Sequence of chain 1.A:
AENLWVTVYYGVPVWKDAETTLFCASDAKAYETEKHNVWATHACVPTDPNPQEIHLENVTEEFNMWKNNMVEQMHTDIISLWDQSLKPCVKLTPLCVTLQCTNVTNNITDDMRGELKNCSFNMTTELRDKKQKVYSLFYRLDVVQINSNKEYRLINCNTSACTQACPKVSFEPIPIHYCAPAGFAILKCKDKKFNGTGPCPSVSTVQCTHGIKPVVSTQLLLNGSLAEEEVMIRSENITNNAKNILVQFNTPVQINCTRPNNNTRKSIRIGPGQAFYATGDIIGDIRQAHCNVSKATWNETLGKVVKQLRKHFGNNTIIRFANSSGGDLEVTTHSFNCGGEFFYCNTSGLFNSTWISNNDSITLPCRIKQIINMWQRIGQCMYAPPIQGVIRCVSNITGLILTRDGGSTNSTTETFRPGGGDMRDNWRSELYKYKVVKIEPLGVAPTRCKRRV

Binding-site contacts:
Ligand atom C8 contacts residue LEU137 of chain 1.A at 3.9 Å (hydrophobic).
Ligand atom C7 contacts residue LEU137 of chain 1.A at 4.4 Å (hydrophobic).
Ligand atom O2 contacts residue GLU19 of chain 1.K at 3.9 Å.
Ligand atom C4 contacts residue ASN118 of chain 1.A at 4.2 Å.
Ligand atom C8 contacts residue TYR135 of chain 1.A at 3.8 Å (hydrophobic).
Ligand atom C1 contacts residue TYR135 of chain 1.A at 4.2 Å (hydrophobic).
Ligand atom C7 contacts residue VAL104 of chain 1.A at 4.2 Å (hydrophobic).
Ligand atom O7 contacts residue TYR135 of chain 1.A at 3.3 Å.
Ligand atom N2 contacts residue LEU137 of chain 1.A at 4.4 Å.
Ligand atom C8 contacts residue VAL104 of chain 1.A at 3.9 Å (hydrophobic).
Ligand atom O7 contacts residue THR105 of chain 1.A at 2.7 Å (h-bond).
Ligand atom C7 contacts residue ASN118 of chain 1.A at 3.5 Å.
Ligand atom C2 contacts residue ASN118 of chain 1.A at 2.5 Å.
Ligand atom O7 contacts residue ASN118 of chain 1.A at 3.7 Å.
Ligand atom C7 contacts residue TYR135 of chain 1.A at 3.8 Å (hydrophobic).
Ligand atom C7 contacts residue ASP290 of chain 1.A at 4.3 Å.
Ligand atom O5 contacts residue ASN118 of chain 1.A at 2.3 Å (h-bond).
Ligand atom C3 contacts residue TYR135 of chain 1.A at 4.2 Å (hydrophobic).
Ligand atom C8 contacts residue ASP290 of chain 1.A at 3.4 Å.
Ligand atom O7 contacts residue VAL104 of chain 1.A at 4.0 Å.
Ligand atom C5 contacts residue TYR135 of chain 1.A at 4.4 Å (hydrophobic).
Ligand atom C7 contacts residue THR105 of chain 1.A at 3.9 Å.
Ligand atom C1 contacts residue ASN118 of chain 1.A at 1.4 Å.
Ligand atom C5 contacts residue ASN118 of chain 1.A at 3.6 Å.
Ligand atom N2 contacts residue ASN118 of chain 1.A at 2.9 Å (h-bond).
Ligand atom C3 contacts residue ASN118 of chain 1.A at 3.8 Å.

Sequence of chain 1.K:
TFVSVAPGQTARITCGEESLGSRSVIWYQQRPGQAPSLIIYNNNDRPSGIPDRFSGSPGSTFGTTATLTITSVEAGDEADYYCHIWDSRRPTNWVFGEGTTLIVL

A protein and the small-molecule ligand that binds it are described below.
Small molecule (SMILES): CC(=O)N[C@H]1[C@H](O[C@H]2[C@H](O)[C@@H](NC(C)=O)CO[C@@H]2CO)O[C@H](CO)[C@@H](O[C@@H]2O[C@H](CO[C@H]3O[C@H](CO)[C@@H](O)[C@H](O)[C@@H]3O)[C@@H](O)[C@H](O[C@H]3O[C@H](CO)[C@@H](O)[C@H](O)[C@@H]3O)[C@@H]2O)[C@@H]1O